Binding-site contacts:
Ligand atom C3 contacts residue ASN113 of chain 1.C at 3.8 Å.
Ligand atom C1 contacts residue LEU207 of chain 1.D at 4.4 Å (hydrophobic).
Ligand atom C5 contacts residue ASN113 of chain 1.C at 3.7 Å.
Ligand atom C1 contacts residue ASN113 of chain 1.C at 1.5 Å.
Ligand atom O7 contacts residue ASN113 of chain 1.C at 3.8 Å.
Ligand atom C3 contacts residue ARG185 of chain 1.C at 3.4 Å.
Ligand atom C4 contacts residue ARG185 of chain 1.C at 3.6 Å.
Ligand atom C6 contacts residue TYR116 of chain 1.C at 3.8 Å (hydrophobic).
Ligand atom O6 contacts residue GLU109 of chain 1.C at 4.4 Å.
Ligand atom O6 contacts residue LEU207 of chain 1.D at 4.0 Å.
Ligand atom C8 contacts residue SER115 of chain 1.C at 4.3 Å.
Ligand atom O6 contacts residue TYR116 of chain 1.C at 3.1 Å (h-bond).
Ligand atom C1 contacts residue SER115 of chain 1.C at 3.9 Å.
Ligand atom O7 contacts residue LEU207 of chain 1.D at 4.2 Å.
Ligand atom C7 contacts residue ASN113 of chain 1.C at 3.5 Å.
Ligand atom O5 contacts residue ASN113 of chain 1.C at 2.4 Å (h-bond).
Ligand atom O6 contacts residue ASN113 of chain 1.C at 4.5 Å.
Ligand atom C7 contacts residue SER115 of chain 1.C at 4.3 Å.
Ligand atom N2 contacts residue ASN113 of chain 1.C at 2.9 Å (h-bond).
Ligand atom O5 contacts residue GLU109 of chain 1.C at 3.7 Å.
Ligand atom C5 contacts residue LEU207 of chain 1.D at 4.5 Å (hydrophobic).
Ligand atom C8 contacts residue ASN113 of chain 1.C at 4.0 Å.
Ligand atom C5 contacts residue ARG185 of chain 1.C at 4.0 Å.
Ligand atom C2 contacts residue ASN113 of chain 1.C at 2.5 Å.
Ligand atom C1 contacts residue GLU109 of chain 1.C at 3.8 Å.
Ligand atom C2 contacts residue GLU109 of chain 1.C at 4.5 Å.
Ligand atom O4 contacts residue ARG185 of chain 1.C at 3.0 Å (salt-bridge).
Ligand atom C1 contacts residue TYR116 of chain 1.C at 3.6 Å (hydrophobic).
Ligand atom N2 contacts residue SER115 of chain 1.C at 3.5 Å (h-bond).
Ligand atom C2 contacts residue LEU207 of chain 1.D at 4.0 Å (hydrophobic).
Ligand atom O3 contacts residue ARG185 of chain 1.C at 3.5 Å (salt-bridge).
Ligand atom C2 contacts residue SER115 of chain 1.C at 4.2 Å.
Ligand atom O5 contacts residue LEU207 of chain 1.D at 4.0 Å.
Ligand atom O5 contacts residue TYR116 of chain 1.C at 3.2 Å.
Ligand atom C5 contacts residue TYR116 of chain 1.C at 4.1 Å (hydrophobic).
Ligand atom C4 contacts residue LEU207 of chain 1.D at 4.1 Å (hydrophobic).
Ligand atom C4 contacts residue ASN113 of chain 1.C at 4.2 Å.

Sequence of chain 1.D:
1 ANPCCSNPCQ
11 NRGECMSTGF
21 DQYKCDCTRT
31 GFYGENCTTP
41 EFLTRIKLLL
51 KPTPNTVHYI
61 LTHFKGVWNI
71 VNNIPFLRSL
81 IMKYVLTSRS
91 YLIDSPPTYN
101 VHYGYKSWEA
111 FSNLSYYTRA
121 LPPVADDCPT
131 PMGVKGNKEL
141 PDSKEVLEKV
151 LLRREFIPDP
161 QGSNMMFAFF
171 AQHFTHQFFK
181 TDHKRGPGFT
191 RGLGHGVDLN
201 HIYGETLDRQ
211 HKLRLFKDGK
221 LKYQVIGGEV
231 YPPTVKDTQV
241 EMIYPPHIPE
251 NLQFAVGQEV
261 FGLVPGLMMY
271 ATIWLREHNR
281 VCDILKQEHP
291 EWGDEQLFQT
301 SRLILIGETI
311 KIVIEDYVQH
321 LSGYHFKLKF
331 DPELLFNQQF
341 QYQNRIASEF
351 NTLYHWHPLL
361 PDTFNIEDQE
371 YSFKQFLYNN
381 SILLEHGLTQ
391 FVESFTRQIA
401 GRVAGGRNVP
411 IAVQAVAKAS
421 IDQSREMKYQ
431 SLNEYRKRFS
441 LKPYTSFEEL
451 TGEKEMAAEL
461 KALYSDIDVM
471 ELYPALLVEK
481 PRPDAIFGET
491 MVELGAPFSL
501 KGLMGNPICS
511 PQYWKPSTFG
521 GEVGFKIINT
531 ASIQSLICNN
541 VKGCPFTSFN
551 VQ

The small molecule below binds the protein below.
Small molecule (SMILES): CC(=O)N[C@@H]1[C@@H](O)[C@H](O)[C@@H](CO)O[C@H]1O

Sequence of chain 1.C:
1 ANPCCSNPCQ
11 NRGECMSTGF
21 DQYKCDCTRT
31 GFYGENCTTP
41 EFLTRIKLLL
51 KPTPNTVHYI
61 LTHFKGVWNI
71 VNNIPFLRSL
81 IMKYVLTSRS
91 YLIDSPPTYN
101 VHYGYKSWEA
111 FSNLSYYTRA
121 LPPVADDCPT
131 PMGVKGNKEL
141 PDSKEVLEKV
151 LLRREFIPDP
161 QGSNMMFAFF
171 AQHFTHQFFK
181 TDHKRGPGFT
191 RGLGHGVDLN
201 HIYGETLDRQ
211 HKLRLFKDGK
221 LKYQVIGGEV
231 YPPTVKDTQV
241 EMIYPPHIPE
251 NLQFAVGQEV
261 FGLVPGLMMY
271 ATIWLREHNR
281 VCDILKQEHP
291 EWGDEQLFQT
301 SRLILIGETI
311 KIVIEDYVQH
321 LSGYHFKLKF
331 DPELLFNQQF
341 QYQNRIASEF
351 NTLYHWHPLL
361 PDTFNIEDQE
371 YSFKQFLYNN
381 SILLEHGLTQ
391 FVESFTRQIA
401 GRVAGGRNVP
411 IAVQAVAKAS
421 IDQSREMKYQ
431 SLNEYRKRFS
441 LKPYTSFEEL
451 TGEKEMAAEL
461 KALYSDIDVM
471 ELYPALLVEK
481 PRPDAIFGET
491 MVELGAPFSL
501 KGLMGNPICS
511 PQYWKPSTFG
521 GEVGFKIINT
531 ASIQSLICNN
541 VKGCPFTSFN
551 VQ